Binding-site contacts:
Ligand atom O7 contacts residue ASN118 of chain 1.A at 3.5 Å (h-bond).
Ligand atom N2 contacts residue TRP168 of chain 1.A at 3.9 Å.
Ligand atom C4 contacts residue ASN118 of chain 1.A at 4.3 Å.
Ligand atom C7 contacts residue ASN118 of chain 1.A at 3.4 Å.
Ligand atom O7 contacts residue TRP168 of chain 1.A at 4.0 Å.
Ligand atom C8 contacts residue VAL116 of chain 1.A at 3.7 Å (hydrophobic).
Ligand atom C8 contacts residue ASN118 of chain 1.A at 4.5 Å.
Ligand atom C7 contacts residue GLU166 of chain 1.A at 4.3 Å.
Ligand atom O3 contacts residue ASP4 of chain 1.B at 4.1 Å.
Ligand atom C3 contacts residue ASN118 of chain 1.A at 3.8 Å.
Ligand atom O5 contacts residue ASN118 of chain 1.A at 2.4 Å (h-bond).
Ligand atom N2 contacts residue ASN118 of chain 1.A at 2.9 Å (h-bond).
Ligand atom C5 contacts residue ASN118 of chain 1.A at 3.7 Å.
Ligand atom C8 contacts residue TRP168 of chain 1.A at 3.6 Å (hydrophobic).
Ligand atom O7 contacts residue GLU166 of chain 1.A at 3.9 Å.
Ligand atom C8 contacts residue HIS167 of chain 1.A at 4.2 Å.
Ligand atom C8 contacts residue GLU166 of chain 1.A at 3.9 Å.
Ligand atom C2 contacts residue ASN118 of chain 1.A at 2.5 Å.
Ligand atom C8 contacts residue VAL117 of chain 1.A at 4.3 Å (hydrophobic).
Ligand atom C1 contacts residue ASN118 of chain 1.A at 1.4 Å.
Ligand atom O3 contacts residue TRP168 of chain 1.A at 3.6 Å.
Ligand atom C7 contacts residue TRP168 of chain 1.A at 3.6 Å (hydrophobic).

This protein binds this small molecule.
Small molecule (SMILES): CC(=O)N[C@@H]1[C@@H](O)[C@H](O)[C@@H](CO)O[C@H]1O

Sequence of chain 1.B:
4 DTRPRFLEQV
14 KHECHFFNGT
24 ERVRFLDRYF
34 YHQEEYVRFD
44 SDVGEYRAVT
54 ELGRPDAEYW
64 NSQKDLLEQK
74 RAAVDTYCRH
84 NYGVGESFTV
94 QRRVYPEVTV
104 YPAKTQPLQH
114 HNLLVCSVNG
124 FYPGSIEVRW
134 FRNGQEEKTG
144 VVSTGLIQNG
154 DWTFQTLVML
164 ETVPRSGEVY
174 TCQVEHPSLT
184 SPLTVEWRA

Sequence of chain 1.A:
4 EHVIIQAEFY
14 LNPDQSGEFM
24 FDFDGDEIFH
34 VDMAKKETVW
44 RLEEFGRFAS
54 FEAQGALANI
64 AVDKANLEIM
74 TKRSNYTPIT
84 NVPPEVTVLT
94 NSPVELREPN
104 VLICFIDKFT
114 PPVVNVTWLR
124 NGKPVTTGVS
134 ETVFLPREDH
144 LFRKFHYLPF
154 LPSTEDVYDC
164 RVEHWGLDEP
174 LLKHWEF